Sequence of chain 1.A:
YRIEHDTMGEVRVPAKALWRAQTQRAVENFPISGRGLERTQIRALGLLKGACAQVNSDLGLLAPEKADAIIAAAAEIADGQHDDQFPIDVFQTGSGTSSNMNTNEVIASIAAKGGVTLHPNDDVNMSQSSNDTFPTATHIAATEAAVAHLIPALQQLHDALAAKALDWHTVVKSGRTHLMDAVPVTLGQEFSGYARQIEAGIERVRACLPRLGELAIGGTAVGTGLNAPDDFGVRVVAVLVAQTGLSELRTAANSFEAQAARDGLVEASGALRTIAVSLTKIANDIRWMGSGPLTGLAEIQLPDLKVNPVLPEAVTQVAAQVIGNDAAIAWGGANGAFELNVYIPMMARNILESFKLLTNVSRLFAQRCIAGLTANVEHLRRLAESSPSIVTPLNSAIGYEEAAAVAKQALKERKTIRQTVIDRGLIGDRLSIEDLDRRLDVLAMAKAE

This small molecule binds to this protein.
Small molecule (SMILES): COc1ccc(S(=O)(=O)N2CCc3ccccc3C2)cc1NC(=O)Cc1n[nH]c(=O)c2ccccc12

Binding-site contacts:
Ligand atom C1 contacts residue LEU401 of chain 1.C at 3.6 Å (hydrophobic).
Ligand atom C13 contacts residue HIS397 of chain 1.C at 3.5 Å.
Ligand atom O3 contacts residue HIS397 of chain 1.C at 3.2 Å.
Ligand atom N contacts residue KZN1 of chain 1.H at 3.5 Å.
Ligand atom C4 contacts residue KZN1 of chain 1.H at 3.6 Å.
Ligand atom C23 contacts residue ARG400 of chain 1.C at 3.4 Å.
Ligand atom C14 contacts residue HIS397 of chain 1.C at 3.6 Å.
Ligand atom C6 contacts residue KZN1 of chain 1.H at 3.5 Å.
Ligand atom O contacts residue LEU303 of chain 1.A at 3.6 Å.
Ligand atom C15 contacts residue ARG432 of chain 1.A at 3.4 Å.
Ligand atom N2 contacts residue ARG432 of chain 1.A at 3.5 Å.
Ligand atom C5 contacts residue KZN1 of chain 1.H at 3.5 Å.
Ligand atom C12 contacts residue ASN394 of chain 1.C at 3.7 Å.
Ligand atom C21 contacts residue ARG432 of chain 1.A at 3.4 Å.
Ligand atom C9 contacts residue ARG432 of chain 1.A at 3.5 Å.
Ligand atom C22 contacts residue ARG432 of chain 1.A at 3.2 Å.
Ligand atom C1 contacts residue LEU303 of chain 1.A at 3.5 Å (hydrophobic).
Ligand atom O3 contacts residue ARG432 of chain 1.A at 3.0 Å (salt-bridge).
Ligand atom C16 contacts residue KZN1 of chain 1.H at 3.3 Å.
Ligand atom C8 contacts residue ARG432 of chain 1.A at 3.5 Å.
Ligand atom C4 contacts residue THR304 of chain 1.A at 3.3 Å.
Ligand atom C9 contacts residue LEU429 of chain 1.A at 3.6 Å (hydrophobic).
Ligand atom C1 contacts residue KZN1 of chain 1.H at 3.6 Å.
Ligand atom C22 contacts residue ARG400 of chain 1.C at 3.3 Å.
Ligand atom C10 contacts residue ARG432 of chain 1.A at 3.4 Å.
Ligand atom O4 contacts residue ARG432 of chain 1.C at 3.0 Å.
Ligand atom O1 contacts residue KZN1 of chain 1.H at 3.4 Å (h-bond).
Ligand atom C2 contacts residue LEU303 of chain 1.A at 3.2 Å (hydrophobic).
Ligand atom C3 contacts residue KZN1 of chain 1.H at 3.5 Å.
Ligand atom C4 contacts residue GLY305 of chain 1.A at 3.6 Å.
Ligand atom C2 contacts residue KZN1 of chain 1.H at 3.6 Å.
Ligand atom C23 contacts residue ARG432 of chain 1.A at 3.6 Å.
Ligand atom C21 contacts residue ARG400 of chain 1.C at 3.6 Å.
Ligand atom O4 contacts residue KZN1 of chain 1.H at 3.2 Å (h-bond).
Ligand atom C4 contacts residue GLY305 of chain 1.C at 3.5 Å.
Ligand atom N1 contacts residue ARG432 of chain 1.A at 3.5 Å (salt-bridge).
Ligand atom N2 contacts residue LEU429 of chain 1.A at 2.8 Å (h-bond).
Ligand atom O2 contacts residue LEU429 of chain 1.A at 3.5 Å (h-bond).
Ligand atom C13 contacts residue ALA307 of chain 1.C at 3.7 Å (hydrophobic).
Ligand atom O3 contacts residue KZN1 of chain 1.H at 3.2 Å (h-bond).

Sequence of chain 1.C:
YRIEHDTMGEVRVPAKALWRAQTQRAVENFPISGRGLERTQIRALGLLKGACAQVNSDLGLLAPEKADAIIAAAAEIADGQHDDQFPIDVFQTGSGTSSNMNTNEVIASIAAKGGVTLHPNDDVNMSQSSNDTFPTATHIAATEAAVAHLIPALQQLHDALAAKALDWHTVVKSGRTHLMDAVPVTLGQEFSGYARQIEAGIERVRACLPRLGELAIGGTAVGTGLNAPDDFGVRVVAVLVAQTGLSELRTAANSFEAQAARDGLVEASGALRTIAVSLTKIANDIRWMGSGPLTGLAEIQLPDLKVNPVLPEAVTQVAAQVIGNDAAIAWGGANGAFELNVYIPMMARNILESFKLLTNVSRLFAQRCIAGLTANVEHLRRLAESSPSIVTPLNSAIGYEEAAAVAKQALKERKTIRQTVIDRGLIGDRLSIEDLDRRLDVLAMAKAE